Sequence of chain 1.A:
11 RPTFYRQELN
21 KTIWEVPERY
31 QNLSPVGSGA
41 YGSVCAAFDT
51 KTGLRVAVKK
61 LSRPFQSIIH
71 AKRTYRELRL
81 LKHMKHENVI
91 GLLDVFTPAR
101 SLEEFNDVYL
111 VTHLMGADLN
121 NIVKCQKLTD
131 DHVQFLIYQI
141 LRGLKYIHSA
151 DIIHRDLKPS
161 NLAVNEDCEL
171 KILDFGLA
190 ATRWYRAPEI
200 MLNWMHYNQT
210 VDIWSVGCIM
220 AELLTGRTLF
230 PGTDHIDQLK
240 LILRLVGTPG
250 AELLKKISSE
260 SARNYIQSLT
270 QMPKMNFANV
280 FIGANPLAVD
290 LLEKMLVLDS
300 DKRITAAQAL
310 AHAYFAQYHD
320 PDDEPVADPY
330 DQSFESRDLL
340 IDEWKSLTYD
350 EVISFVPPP

The protein below binds the small molecule below.
Small molecule (SMILES): Cc1ccc(C(=O)NC2CC2)cc1NC(=O)c1cnc(-c2ccccc2Cl)s1

Binding-site contacts:
Ligand atom C11 contacts residue GLU77 of chain 1.A at 3.6 Å.
Ligand atom C14 contacts residue LEU173 of chain 1.A at 3.9 Å (hydrophobic).
Ligand atom C12 contacts residue GLU77 of chain 1.A at 3.8 Å.
Ligand atom N26 contacts residue LEU173 of chain 1.A at 3.9 Å.
Ligand atom C11 contacts residue LEU177 of chain 1.A at 3.8 Å (hydrophobic).
Ligand atom C21 contacts residue MET115 of chain 1.A at 3.3 Å (hydrophobic).
Ligand atom C24 contacts residue MET115 of chain 1.A at 3.9 Å (hydrophobic).
Ligand atom C24 contacts residue ALA117 of chain 1.A at 3.8 Å (hydrophobic).
Ligand atom C5 contacts residue GLU77 of chain 1.A at 3.3 Å.
Ligand atom N17 contacts residue MET115 of chain 1.A at 3.2 Å (h-bond).
Ligand atom C1 contacts residue THR112 of chain 1.A at 3.6 Å.
Ligand atom C7 contacts residue ALA57 of chain 1.A at 3.5 Å (hydrophobic).
Ligand atom C7 contacts residue THR112 of chain 1.A at 3.2 Å.
Ligand atom N26 contacts residue THR112 of chain 1.A at 3.3 Å (h-bond).
Ligand atom C13 contacts residue PHE175 of chain 1.A at 3.4 Å (hydrophobic).
Ligand atom C23 contacts residue MET115 of chain 1.A at 3.6 Å (hydrophobic).
Ligand atom CL1 contacts residue LEU173 of chain 1.A at 3.8 Å.
Ligand atom C7 contacts residue LYS59 of chain 1.A at 3.7 Å.
Ligand atom C16 contacts residue ALA57 of chain 1.A at 3.6 Å (hydrophobic).
Ligand atom C22 contacts residue MET115 of chain 1.A at 3.3 Å (hydrophobic).
Ligand atom O10 contacts residue LEU173 of chain 1.A at 3.7 Å.
Ligand atom C16 contacts residue HIS113 of chain 1.A at 3.8 Å.
Ligand atom C6 contacts residue LYS59 of chain 1.A at 3.8 Å.
Ligand atom C25 contacts residue MET115 of chain 1.A at 3.8 Å (hydrophobic).
Ligand atom C8 contacts residue GLU77 of chain 1.A at 3.9 Å.
Ligand atom C2 contacts residue THR112 of chain 1.A at 3.6 Å.
Ligand atom C7 contacts residue LEU110 of chain 1.A at 3.7 Å (hydrophobic).
Ligand atom CL1 contacts residue ALA163 of chain 1.A at 3.9 Å.
Ligand atom N9 contacts residue GLU77 of chain 1.A at 2.9 Å (salt-bridge).
Ligand atom C24 contacts residue ASP118 of chain 1.A at 3.9 Å.
Ligand atom C21 contacts residue LEU114 of chain 1.A at 3.6 Å (hydrophobic).
Ligand atom O27 contacts residue VAL44 of chain 1.A at 3.8 Å.
Ligand atom O10 contacts residue ASP174 of chain 1.A at 2.8 Å (salt-bridge).
Ligand atom C5 contacts residue LYS59 of chain 1.A at 3.4 Å.
Ligand atom C4 contacts residue LYS59 of chain 1.A at 3.8 Å.
Ligand atom C11 contacts residue ASP174 of chain 1.A at 3.7 Å.
Ligand atom C8 contacts residue ASP174 of chain 1.A at 3.8 Å.
Ligand atom O10 contacts residue ILE90 of chain 1.A at 3.4 Å.
Ligand atom C20 contacts residue MET115 of chain 1.A at 3.5 Å (hydrophobic).
Ligand atom C12 contacts residue PHE175 of chain 1.A at 3.6 Å (hydrophobic).